Sequence of chain 1.A:
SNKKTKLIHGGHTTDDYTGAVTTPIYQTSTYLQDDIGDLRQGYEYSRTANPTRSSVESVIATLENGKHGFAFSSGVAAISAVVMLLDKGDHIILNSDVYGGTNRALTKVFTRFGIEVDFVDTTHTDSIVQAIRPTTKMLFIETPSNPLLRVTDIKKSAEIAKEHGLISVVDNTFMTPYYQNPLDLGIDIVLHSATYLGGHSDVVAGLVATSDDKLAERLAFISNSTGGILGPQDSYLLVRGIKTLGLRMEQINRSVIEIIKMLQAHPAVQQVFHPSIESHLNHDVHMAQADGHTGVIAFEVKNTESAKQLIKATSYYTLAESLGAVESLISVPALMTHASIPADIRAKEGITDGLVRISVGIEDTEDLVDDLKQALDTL

Binding-site contacts:
Ligand atom BR contacts residue GLU218 of chain 1.A at 4.2 Å.
Ligand atom BR contacts residue ARG219 of chain 1.A at 4.2 Å.
Ligand atom C3 contacts residue LEU85 of chain 1.A at 4.4 Å (hydrophobic).
Ligand atom C3 contacts residue MET84 of chain 1.A at 4.2 Å (hydrophobic).
Ligand atom C6 contacts residue PHE222 of chain 1.A at 4.2 Å (hydrophobic).
Ligand atom N1 contacts residue ARG219 of chain 1.A at 3.9 Å.
Ligand atom N1 contacts residue ARG112 of chain 3.A at 4.3 Å.
Ligand atom C2 contacts residue ARG112 of chain 3.A at 3.5 Å.
Ligand atom C9 contacts residue ARG219 of chain 1.A at 3.9 Å.
Ligand atom C10 contacts residue ARG219 of chain 1.A at 4.5 Å.
Ligand atom C5 contacts residue PHE222 of chain 1.A at 3.4 Å (hydrophobic).
Ligand atom C4 contacts residue ARG219 of chain 1.A at 3.7 Å.
Ligand atom C4 contacts residue ILE223 of chain 1.A at 4.1 Å (hydrophobic).
Ligand atom C3 contacts residue ARG112 of chain 3.A at 3.0 Å.
Ligand atom C8 contacts residue ARG219 of chain 1.A at 3.6 Å.
Ligand atom C2 contacts residue LEU85 of chain 1.A at 4.4 Å (hydrophobic).
Ligand atom C7 contacts residue ARG219 of chain 1.A at 3.4 Å.
Ligand atom C3 contacts residue ARG219 of chain 1.A at 4.1 Å.
Ligand atom C6 contacts residue ARG219 of chain 1.A at 3.3 Å.
Ligand atom BR contacts residue PHE222 of chain 1.A at 4.2 Å.
Ligand atom C9 contacts residue ARG112 of chain 3.A at 4.2 Å.
Ligand atom C2 contacts residue ARG219 of chain 1.A at 4.1 Å.
Ligand atom C2 contacts residue ASP87 of chain 1.A at 4.3 Å.
Ligand atom C4 contacts residue PHE222 of chain 1.A at 3.9 Å (hydrophobic).
Ligand atom C5 contacts residue ARG219 of chain 1.A at 3.4 Å.
Ligand atom C11 contacts residue ARG219 of chain 1.A at 3.7 Å.

Sequence of chain 3.A:
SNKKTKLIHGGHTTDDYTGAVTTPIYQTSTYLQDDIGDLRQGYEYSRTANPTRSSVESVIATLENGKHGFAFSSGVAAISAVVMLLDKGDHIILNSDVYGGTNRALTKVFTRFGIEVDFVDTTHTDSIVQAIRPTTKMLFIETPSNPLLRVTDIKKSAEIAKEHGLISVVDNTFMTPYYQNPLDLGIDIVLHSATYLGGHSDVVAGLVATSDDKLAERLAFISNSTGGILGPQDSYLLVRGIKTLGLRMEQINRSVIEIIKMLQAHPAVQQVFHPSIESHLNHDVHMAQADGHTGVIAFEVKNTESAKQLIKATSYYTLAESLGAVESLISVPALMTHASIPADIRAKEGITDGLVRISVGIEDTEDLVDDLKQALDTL

This small molecule binds to this protein.
Small molecule (SMILES): O=C(O)CNC(=O)Cn1ccc2ccc(Br)cc21